Binding-site contacts:
Ligand atom C15 contacts residue TYR124 of chain 1.X at 3.8 Å (hydrophobic).
Ligand atom S contacts residue ARG31 of chain 1.X at 4.0 Å.
Ligand atom C4 contacts residue PHE63 of chain 1.X at 4.2 Å (hydrophobic).
Ligand atom C12 contacts residue GLY140 of chain 1.X at 4.0 Å.
Ligand atom C13 contacts residue GLY140 of chain 1.X at 4.0 Å.
Ligand atom C4 contacts residue LYS143 of chain 1.X at 3.9 Å.
Ligand atom O3 contacts residue ALA144 of chain 1.X at 3.5 Å.
Ligand atom C3 contacts residue LYS143 of chain 1.X at 4.2 Å.
Ligand atom C15 contacts residue TYR105 of chain 1.X at 4.2 Å (hydrophobic).
Ligand atom C8 contacts residue LEU35 of chain 1.X at 4.0 Å (hydrophobic).
Ligand atom O3 contacts residue ARG31 of chain 1.X at 2.6 Å (salt-bridge).
Ligand atom O2 contacts residue GLY140 of chain 1.X at 3.5 Å (h-bond).
Ligand atom O2 contacts residue ALA144 of chain 1.X at 3.6 Å.
Ligand atom C6 contacts residue PHE43 of chain 1.X at 3.8 Å (hydrophobic).
Ligand atom C7 contacts residue LEU35 of chain 1.X at 4.1 Å (hydrophobic).
Ligand atom C13 contacts residue GLU136 of chain 1.X at 4.0 Å.
Ligand atom C14 contacts residue TYR124 of chain 1.X at 3.9 Å (hydrophobic).
Ligand atom C14 contacts residue VAL95 of chain 1.X at 4.1 Å (hydrophobic).
Ligand atom C11 contacts residue VAL95 of chain 1.X at 3.9 Å (hydrophobic).
Ligand atom O1 contacts residue TYR105 of chain 1.X at 4.1 Å.
Ligand atom O1 contacts residue MET72 of chain 1.X at 3.6 Å.
Ligand atom C6 contacts residue LYS143 of chain 1.X at 3.8 Å.
Ligand atom C16 contacts residue TYR105 of chain 1.X at 3.7 Å (hydrophobic).
Ligand atom C13 contacts residue VAL95 of chain 1.X at 3.5 Å (hydrophobic).
Ligand atom C9 contacts residue LYS143 of chain 1.X at 3.9 Å.
Ligand atom C12 contacts residue VAL95 of chain 1.X at 3.4 Å (hydrophobic).
Ligand atom N contacts residue MET72 of chain 1.X at 4.1 Å.
Ligand atom C5 contacts residue LYS143 of chain 1.X at 3.7 Å.
Ligand atom C10 contacts residue LYS143 of chain 1.X at 3.6 Å.
Ligand atom C14 contacts residue GLU136 of chain 1.X at 4.1 Å.
Ligand atom C7 contacts residue LYS143 of chain 1.X at 3.9 Å.
Ligand atom O2 contacts residue TYR105 of chain 1.X at 3.7 Å.
Ligand atom C16 contacts residue LEU90 of chain 1.X at 4.0 Å (hydrophobic).
Ligand atom C8 contacts residue ALA144 of chain 1.X at 4.1 Å (hydrophobic).
Ligand atom C3 contacts residue PHE63 of chain 1.X at 4.1 Å (hydrophobic).
Ligand atom C7 contacts residue PHE43 of chain 1.X at 4.0 Å (hydrophobic).
Ligand atom C2 contacts residue VAL95 of chain 1.X at 4.0 Å (hydrophobic).
Ligand atom C7 contacts residue GLN39 of chain 1.X at 4.2 Å.
Ligand atom C8 contacts residue LYS143 of chain 1.X at 4.0 Å.
Ligand atom C6 contacts residue GLN39 of chain 1.X at 4.0 Å.

Sequence of chain 1.X:
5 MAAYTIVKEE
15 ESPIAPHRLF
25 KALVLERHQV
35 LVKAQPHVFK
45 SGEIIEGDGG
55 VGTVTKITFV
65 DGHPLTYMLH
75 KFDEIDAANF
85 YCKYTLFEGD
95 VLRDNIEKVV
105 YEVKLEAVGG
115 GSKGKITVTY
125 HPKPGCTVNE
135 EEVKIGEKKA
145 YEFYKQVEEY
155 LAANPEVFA

This protein binds this small molecule.
Small molecule (SMILES): O=S(=O)(O)c1cccc2cccc(Nc3ccccc3)c12